Binding-site contacts:
Ligand atom C5 contacts residue GLY120 of chain 1.A at 3.5 Å.
Ligand atom C8 contacts residue LEU166 of chain 1.A at 3.6 Å (hydrophobic).
Ligand atom C9 contacts residue ALA64 of chain 1.A at 3.5 Å (hydrophobic).
Ligand atom C17 contacts residue GLY40 of chain 1.A at 3.7 Å.
Ligand atom F2 contacts residue LYS66 of chain 1.A at 3.1 Å.
Ligand atom C16 contacts residue ASP177 of chain 1.A at 3.6 Å.
Ligand atom C2 contacts residue TYR116 of chain 1.A at 3.5 Å (hydrophobic).
Ligand atom F1 contacts residue LYS46 of chain 1.A at 2.8 Å.
Ligand atom N4 contacts residue TYR116 of chain 1.A at 3.7 Å.
Ligand atom N1 contacts residue TYR116 of chain 1.A at 3.7 Å.
Ligand atom C9 contacts residue ILE96 of chain 1.A at 3.7 Å (hydrophobic).
Ligand atom C19 contacts residue ASN164 of chain 1.A at 3.4 Å.
Ligand atom C2 contacts residue GLY120 of chain 1.A at 3.4 Å.
Ligand atom C9 contacts residue GLU115 of chain 1.A at 3.7 Å.
Ligand atom F2 contacts residue VAL47 of chain 1.A at 3.2 Å.
Ligand atom N9 contacts residue LEU166 of chain 1.A at 3.5 Å.
Ligand atom C1 contacts residue PRO118 of chain 1.A at 3.1 Å (hydrophobic).
Ligand atom C3 contacts residue GLY120 of chain 1.A at 3.3 Å.
Ligand atom C19 contacts residue ARG163 of chain 1.A at 3.1 Å.
Ligand atom C20 contacts residue ARG163 of chain 1.A at 3.5 Å.
Ligand atom N1 contacts residue PRO118 of chain 1.A at 3.6 Å.
Ligand atom F1 contacts residue VAL47 of chain 1.A at 3.6 Å.
Ligand atom C17 contacts residue GLU41 of chain 1.A at 3.7 Å.
Ligand atom C6 contacts residue VAL117 of chain 1.A at 3.1 Å (hydrophobic).
Ligand atom C1 contacts residue TYR116 of chain 1.A at 3.6 Å (hydrophobic).
Ligand atom C18 contacts residue VAL47 of chain 1.A at 3.7 Å (hydrophobic).
Ligand atom F1 contacts residue GLY45 of chain 1.A at 2.8 Å.
Ligand atom N9 contacts residue ASP177 of chain 1.A at 3.6 Å.
Ligand atom N4 contacts residue VAL117 of chain 1.A at 3.0 Å (h-bond).
Ligand atom C12 contacts residue LEU39 of chain 1.A at 3.3 Å (hydrophobic).
Ligand atom F2 contacts residue ASP177 of chain 1.A at 2.7 Å.
Ligand atom F3 contacts residue GLY42 of chain 1.A at 3.6 Å.
Ligand atom C2 contacts residue PRO118 of chain 1.A at 3.4 Å (hydrophobic).
Ligand atom C4 contacts residue GLY120 of chain 1.A at 3.7 Å.
Ligand atom C9 contacts residue LEU166 of chain 1.A at 3.7 Å (hydrophobic).
Ligand atom N9 contacts residue GLY176 of chain 1.A at 3.2 Å.
Ligand atom N3 contacts residue LEU39 of chain 1.A at 3.7 Å.
Ligand atom C10 contacts residue LEU166 of chain 1.A at 3.7 Å (hydrophobic).
Ligand atom C6 contacts residue TYR116 of chain 1.A at 3.6 Å (hydrophobic).
Ligand atom N6 contacts residue GLY40 of chain 1.A at 3.7 Å.

The small molecule below binds the protein below.
Small molecule (SMILES): Cn1cc(-c2cn3nccc3c(-c3cnn(C4(CC#N)CN(CC(F)(F)F)C4)c3)n2)cn1

Sequence of chain 1.A:
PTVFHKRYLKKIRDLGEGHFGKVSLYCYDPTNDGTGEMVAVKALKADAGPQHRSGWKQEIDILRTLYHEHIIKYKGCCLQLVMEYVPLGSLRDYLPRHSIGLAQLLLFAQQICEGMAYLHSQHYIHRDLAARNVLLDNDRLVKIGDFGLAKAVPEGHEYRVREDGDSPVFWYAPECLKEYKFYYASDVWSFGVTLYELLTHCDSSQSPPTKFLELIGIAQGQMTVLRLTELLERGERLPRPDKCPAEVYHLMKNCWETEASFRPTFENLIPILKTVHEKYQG